The protein below binds the small molecule below.
Small molecule (SMILES): OCC12CO->[Y]34(<-OCCN->31CCO->4)<-OC2

Sequence of chain 1.B:
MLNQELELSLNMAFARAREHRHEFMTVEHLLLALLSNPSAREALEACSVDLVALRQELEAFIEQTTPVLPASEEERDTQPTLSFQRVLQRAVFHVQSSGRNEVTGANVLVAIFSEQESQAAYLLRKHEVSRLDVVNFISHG

Binding-site contacts:
Ligand atom O2 contacts residue GLU42 of chain 1.B at 3.4 Å (salt-bridge).
Ligand atom O1 contacts residue GLU42 of chain 1.B at 3.0 Å (salt-bridge).
Ligand atom C6 contacts residue GLU45 of chain 1.B at 4.3 Å.
Ligand atom C2 contacts residue GLU42 of chain 1.B at 4.3 Å.
Ligand atom C8 contacts residue ARG41 of chain 1.B at 4.0 Å.
Ligand atom O5 contacts residue GLU45 of chain 1.B at 2.9 Å (salt-bridge).
Ligand atom O1 contacts residue ARG41 of chain 1.B at 4.0 Å.
Ligand atom C8 contacts residue GLU42 of chain 1.B at 4.5 Å.
Ligand atom C8 contacts residue GLU45 of chain 1.B at 3.4 Å.
Ligand atom Y1 contacts residue GLU45 of chain 1.B at 2.5 Å.
Ligand atom Y1 contacts residue GLU42 of chain 1.B at 2.4 Å.
Ligand atom O4 contacts residue GLU45 of chain 1.B at 2.9 Å (salt-bridge).
Ligand atom O5 contacts residue ARG41 of chain 1.B at 3.1 Å (salt-bridge).
Ligand atom O5 contacts residue GLU42 of chain 1.B at 3.1 Å (salt-bridge).